Binding-site contacts:
Ligand atom O5 contacts residue ARG42 of chain 1.D at 3.2 Å (salt-bridge).
Ligand atom C1 contacts residue TRP27 of chain 1.D at 1.5 Å (hydrophobic).
Ligand atom C1 contacts residue ARG42 of chain 1.D at 3.9 Å.
Ligand atom C5 contacts residue ARG42 of chain 1.D at 3.8 Å.
Ligand atom C4 contacts residue TRP27 of chain 1.D at 4.4 Å (hydrophobic).
Ligand atom C5 contacts residue TRP27 of chain 1.D at 3.8 Å (hydrophobic).
Ligand atom C6 contacts residue ARG42 of chain 1.D at 3.7 Å.
Ligand atom C2 contacts residue TRP27 of chain 1.D at 2.5 Å (hydrophobic).
Ligand atom O5 contacts residue TRP27 of chain 1.D at 2.5 Å.
Ligand atom C3 contacts residue TRP27 of chain 1.D at 3.9 Å (hydrophobic).
Ligand atom O2 contacts residue TRP27 of chain 1.D at 3.0 Å.
Ligand atom O2 contacts residue PRO26 of chain 1.D at 3.7 Å.

Sequence of chain 1.D:
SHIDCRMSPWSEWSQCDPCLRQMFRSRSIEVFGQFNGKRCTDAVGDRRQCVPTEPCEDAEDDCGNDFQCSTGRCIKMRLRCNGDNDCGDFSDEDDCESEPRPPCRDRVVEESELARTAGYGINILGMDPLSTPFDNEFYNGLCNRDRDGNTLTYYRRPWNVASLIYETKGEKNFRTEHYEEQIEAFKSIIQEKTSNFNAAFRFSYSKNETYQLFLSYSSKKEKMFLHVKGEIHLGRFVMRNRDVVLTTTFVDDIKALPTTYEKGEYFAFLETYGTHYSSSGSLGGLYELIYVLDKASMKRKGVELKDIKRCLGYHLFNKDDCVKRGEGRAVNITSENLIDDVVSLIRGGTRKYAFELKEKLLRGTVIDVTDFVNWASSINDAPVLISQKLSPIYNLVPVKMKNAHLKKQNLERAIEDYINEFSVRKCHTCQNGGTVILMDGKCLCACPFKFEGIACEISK

The small molecule below binds the protein below.
Small molecule (SMILES): OC[C@H]1O[C@@H](O)[C@@H](O)[C@@H](O)[C@@H]1O